Sequence of chain 1.D:
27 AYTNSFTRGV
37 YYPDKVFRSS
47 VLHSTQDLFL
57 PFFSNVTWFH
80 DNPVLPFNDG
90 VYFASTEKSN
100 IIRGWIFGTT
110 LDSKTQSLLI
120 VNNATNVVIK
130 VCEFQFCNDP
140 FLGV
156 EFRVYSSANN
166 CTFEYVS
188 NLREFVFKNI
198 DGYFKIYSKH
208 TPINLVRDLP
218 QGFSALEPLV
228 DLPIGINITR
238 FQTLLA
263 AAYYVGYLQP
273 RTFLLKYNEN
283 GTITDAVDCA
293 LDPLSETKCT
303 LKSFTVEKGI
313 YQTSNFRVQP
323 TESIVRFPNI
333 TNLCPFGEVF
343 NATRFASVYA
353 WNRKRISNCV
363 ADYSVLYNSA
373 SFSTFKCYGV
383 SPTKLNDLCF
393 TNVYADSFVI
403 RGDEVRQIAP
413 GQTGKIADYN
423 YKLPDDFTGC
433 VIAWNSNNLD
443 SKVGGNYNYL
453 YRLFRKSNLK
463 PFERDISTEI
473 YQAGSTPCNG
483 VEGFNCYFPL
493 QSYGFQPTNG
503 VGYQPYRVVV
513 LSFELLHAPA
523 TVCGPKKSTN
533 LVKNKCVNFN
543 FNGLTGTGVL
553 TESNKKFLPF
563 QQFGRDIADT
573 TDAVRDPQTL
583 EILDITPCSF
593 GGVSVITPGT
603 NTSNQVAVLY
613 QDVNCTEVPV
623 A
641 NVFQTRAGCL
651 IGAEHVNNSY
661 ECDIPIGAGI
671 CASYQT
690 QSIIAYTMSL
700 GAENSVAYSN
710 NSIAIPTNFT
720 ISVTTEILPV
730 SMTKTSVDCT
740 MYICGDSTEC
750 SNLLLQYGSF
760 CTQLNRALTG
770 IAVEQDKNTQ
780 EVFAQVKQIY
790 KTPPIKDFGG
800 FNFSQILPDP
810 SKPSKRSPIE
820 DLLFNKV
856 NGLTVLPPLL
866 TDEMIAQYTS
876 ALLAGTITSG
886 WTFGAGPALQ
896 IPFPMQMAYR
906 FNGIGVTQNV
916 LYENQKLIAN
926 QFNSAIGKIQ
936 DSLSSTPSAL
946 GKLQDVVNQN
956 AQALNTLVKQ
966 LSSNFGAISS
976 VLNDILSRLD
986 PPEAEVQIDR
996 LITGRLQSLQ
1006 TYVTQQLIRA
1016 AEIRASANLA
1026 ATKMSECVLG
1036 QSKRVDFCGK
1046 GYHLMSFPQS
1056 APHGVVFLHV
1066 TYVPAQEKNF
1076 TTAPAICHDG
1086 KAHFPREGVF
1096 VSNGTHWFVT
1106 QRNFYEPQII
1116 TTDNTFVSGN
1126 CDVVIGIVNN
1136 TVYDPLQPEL

Binding-site contacts:
Ligand atom C2 contacts residue ASN331 of chain 1.D at 2.5 Å.
Ligand atom C3 contacts residue GLN580 of chain 1.D at 4.1 Å.
Ligand atom C7 contacts residue GLN580 of chain 1.D at 3.8 Å.
Ligand atom O7 contacts residue ASN331 of chain 1.D at 3.5 Å (h-bond).
Ligand atom C2 contacts residue GLN580 of chain 1.D at 4.4 Å.
Ligand atom C5 contacts residue ASN331 of chain 1.D at 3.6 Å.
Ligand atom C8 contacts residue ASN331 of chain 1.D at 3.2 Å.
Ligand atom C5 contacts residue GLN580 of chain 1.D at 4.2 Å.
Ligand atom C3 contacts residue ASN331 of chain 1.D at 3.8 Å.
Ligand atom C4 contacts residue ASN331 of chain 1.D at 4.2 Å.
Ligand atom C7 contacts residue ASN331 of chain 1.D at 2.8 Å.
Ligand atom C1 contacts residue GLN580 of chain 1.D at 4.0 Å.
Ligand atom O7 contacts residue PRO579 of chain 1.D at 4.3 Å.
Ligand atom O6 contacts residue ASN331 of chain 1.D at 4.4 Å.
Ligand atom C1 contacts residue ASN331 of chain 1.D at 1.4 Å.
Ligand atom O7 contacts residue GLN580 of chain 1.D at 2.6 Å (h-bond).
Ligand atom O5 contacts residue ASN331 of chain 1.D at 2.2 Å (h-bond).
Ligand atom N2 contacts residue ASN331 of chain 1.D at 2.5 Å (h-bond).

This small molecule binds to this protein.
Small molecule (SMILES): CC(=O)N[C@H]1[C@H](O[C@H]2[C@H](O)[C@@H](NC(C)=O)CO[C@@H]2CO)O[C@H](CO)[C@@H](O)[C@@H]1O